Binding-site contacts:
Ligand atom O2' contacts residue ARG173 of chain 1.A at 3.4 Å.
Ligand atom C8 contacts residue LYS57 of chain 2.A at 3.2 Å.
Ligand atom C4 contacts residue TYR169 of chain 1.A at 3.7 Å (hydrophobic).
Ligand atom C8 contacts residue GLN95 of chain 2.A at 3.1 Å.
Ligand atom N2 contacts residue VAL168 of chain 1.A at 3.3 Å.
Ligand atom N1 contacts residue TYR205 of chain 1.A at 3.5 Å.
Ligand atom C6 contacts residue TYR169 of chain 1.A at 3.6 Å (hydrophobic).
Ligand atom N3 contacts residue THR172 of chain 1.A at 3.6 Å.
Ligand atom O6 contacts residue TYR169 of chain 1.A at 3.5 Å (h-bond).
Ligand atom C5' contacts residue ARG173 of chain 1.A at 3.3 Å.
Ligand atom C2' contacts residue TYR205 of chain 1.A at 3.7 Å (hydrophobic).
Ligand atom C6 contacts residue ARG94 of chain 2.A at 3.5 Å.
Ligand atom C5 contacts residue TYR205 of chain 1.A at 3.4 Å (hydrophobic).
Ligand atom OP1 contacts residue TYR205 of chain 1.A at 3.4 Å (h-bond).
Ligand atom C1' contacts residue LYS57 of chain 2.A at 3.8 Å.
Ligand atom O2' contacts residue THR172 of chain 1.A at 3.7 Å.
Ligand atom C5 contacts residue TYR169 of chain 1.A at 3.5 Å (hydrophobic).
Ligand atom N7 contacts residue TYR205 of chain 1.A at 3.4 Å.
Ligand atom C2 contacts residue ASP203 of chain 1.A at 3.6 Å.
Ligand atom N1 contacts residue TYR169 of chain 1.A at 3.8 Å.
Ligand atom N7 contacts residue LYS57 of chain 2.A at 3.2 Å (salt-bridge).
Ligand atom N7 contacts residue TYR169 of chain 1.A at 3.5 Å.
Ligand atom C6 contacts residue HIS97 of chain 2.A at 3.6 Å.
Ligand atom N3 contacts residue TYR169 of chain 1.A at 3.7 Å.
Ligand atom OP1 contacts residue ARG176 of chain 1.A at 3.2 Å (salt-bridge).
Ligand atom C4' contacts residue ARG173 of chain 1.A at 3.6 Å.
Ligand atom O6 contacts residue HIS97 of chain 2.A at 2.7 Å (h-bond).
Ligand atom C6 contacts residue TYR205 of chain 1.A at 3.3 Å (hydrophobic).
Ligand atom O4' contacts residue TYR169 of chain 1.A at 3.8 Å.
Ligand atom N2 contacts residue ASP203 of chain 1.A at 2.9 Å (salt-bridge).
Ligand atom O6 contacts residue ARG94 of chain 2.A at 3.2 Å (salt-bridge).
Ligand atom O6 contacts residue LYS57 of chain 2.A at 3.5 Å (salt-bridge).
Ligand atom C1' contacts residue TYR169 of chain 1.A at 3.7 Å (hydrophobic).
Ligand atom OP2 contacts residue ARG176 of chain 1.A at 3.6 Å.
Ligand atom N2 contacts residue THR172 of chain 1.A at 3.1 Å (h-bond).
Ligand atom O6 contacts residue TYR205 of chain 1.A at 3.5 Å (h-bond).
Ligand atom N9 contacts residue TYR169 of chain 1.A at 3.7 Å.
Ligand atom N7 contacts residue GLN95 of chain 2.A at 3.0 Å.
Ligand atom N1 contacts residue ASP203 of chain 1.A at 2.9 Å (salt-bridge).
Ligand atom C8 contacts residue TYR169 of chain 1.A at 3.8 Å (hydrophobic).

The protein below binds the small molecule below.
Small molecule (SMILES): Nc1nc(=O)c2ncn([C@@H]3O[C@H](COP(=O)=O)[C@@H](O[P](=O)(O)OC[C@H]4O[C@@H](n5cnc6c(=O)nc(N)[nH]c65)[C@H](O)[C@@H]4O[P](=O)(O)OC[C@H]4O[C@@H](n5cnc6c(N)ncnc65)[C@H](O)[C@@H]4O[P](=O)(O)OC[C@H]4O[C@@H](n5cnc6c(N)ncnc65)[C@H](O)[C@@H]4O)[C@H]3O)c2[nH]1

Sequence of chain 1.A:
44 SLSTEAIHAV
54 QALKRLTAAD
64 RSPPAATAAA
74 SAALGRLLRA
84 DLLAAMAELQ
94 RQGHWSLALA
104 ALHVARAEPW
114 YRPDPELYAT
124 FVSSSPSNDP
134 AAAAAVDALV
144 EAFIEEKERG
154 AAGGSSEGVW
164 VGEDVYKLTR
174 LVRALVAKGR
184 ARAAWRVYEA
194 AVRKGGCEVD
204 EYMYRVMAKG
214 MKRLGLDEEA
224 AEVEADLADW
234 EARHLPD

Sequence of chain 2.A:
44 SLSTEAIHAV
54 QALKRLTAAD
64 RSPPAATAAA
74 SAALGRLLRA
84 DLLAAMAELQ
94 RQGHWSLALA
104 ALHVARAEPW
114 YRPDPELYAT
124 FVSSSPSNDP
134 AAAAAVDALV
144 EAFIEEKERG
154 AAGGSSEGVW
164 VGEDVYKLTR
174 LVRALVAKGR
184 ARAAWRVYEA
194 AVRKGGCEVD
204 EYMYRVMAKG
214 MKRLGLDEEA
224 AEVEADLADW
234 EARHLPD